This small molecule binds to this protein.
Small molecule (SMILES): CC(C)CCC[C@@H](C)[C@H]1CC[C@H]2[C@@H]3CC=C4C[C@@H](O)CC[C@]4(C)[C@H]3CC[C@]12C

Binding-site contacts:
Ligand atom C15 contacts residue GLY610 of chain 1.A at 3.7 Å.
Ligand atom C15 contacts residue ILE611 of chain 1.A at 4.4 Å (hydrophobic).
Ligand atom C15 contacts residue TRP297 of chain 1.A at 4.3 Å (hydrophobic).
Ligand atom C5 contacts residue LEU607 of chain 1.A at 4.2 Å (hydrophobic).
Ligand atom C22 contacts residue VAL381 of chain 1.A at 3.3 Å (hydrophobic).
Ligand atom C9 contacts residue LEU384 of chain 1.A at 4.5 Å (hydrophobic).
Ligand atom O1 contacts residue LEU607 of chain 1.A at 3.7 Å.
Ligand atom C3 contacts residue LEU607 of chain 1.A at 3.5 Å (hydrophobic).
Ligand atom C7 contacts residue LEU607 of chain 1.A at 4.0 Å (hydrophobic).
Ligand atom C23 contacts residue PHE614 of chain 1.A at 3.3 Å (hydrophobic).
Ligand atom C2 contacts residue LYS388 of chain 1.A at 2.4 Å.
Ligand atom C12 contacts residue PHE385 of chain 1.A at 4.0 Å (hydrophobic).
Ligand atom C26 contacts residue ILE378 of chain 1.A at 4.4 Å (hydrophobic).
Ligand atom C22 contacts residue PHE614 of chain 1.A at 4.4 Å (hydrophobic).
Ligand atom C4 contacts residue LYS388 of chain 1.A at 4.3 Å.
Ligand atom C11 contacts residue PHE385 of chain 1.A at 4.5 Å (hydrophobic).
Ligand atom C1 contacts residue LYS388 of chain 1.A at 2.7 Å.
Ligand atom C26 contacts residue LEU377 of chain 1.A at 3.5 Å (hydrophobic).
Ligand atom O1 contacts residue LYS388 of chain 1.A at 3.5 Å (salt-bridge).
Ligand atom C6 contacts residue ILE611 of chain 1.A at 3.8 Å (hydrophobic).
Ligand atom C7 contacts residue ILE611 of chain 1.A at 4.0 Å (hydrophobic).
Ligand atom C21 contacts residue VAL381 of chain 1.A at 4.2 Å (hydrophobic).
Ligand atom C20 contacts residue VAL381 of chain 1.A at 4.0 Å (hydrophobic).
Ligand atom C16 contacts residue VAL381 of chain 1.A at 4.0 Å (hydrophobic).
Ligand atom C6 contacts residue LEU607 of chain 1.A at 4.1 Å (hydrophobic).
Ligand atom C17 contacts residue VAL381 of chain 1.A at 3.7 Å (hydrophobic).
Ligand atom C24 contacts residue PHE614 of chain 1.A at 3.6 Å (hydrophobic).
Ligand atom C10 contacts residue LYS388 of chain 1.A at 4.1 Å.
Ligand atom C3 contacts residue LYS388 of chain 1.A at 3.0 Å.
Ligand atom C16 contacts residue TRP297 of chain 1.A at 4.0 Å (hydrophobic).
Ligand atom C16 contacts residue GLY610 of chain 1.A at 4.2 Å.
Ligand atom C7 contacts residue LEU384 of chain 1.A at 4.3 Å (hydrophobic).
Ligand atom C4 contacts residue LEU607 of chain 1.A at 3.8 Å (hydrophobic).

Sequence of chain 1.A:
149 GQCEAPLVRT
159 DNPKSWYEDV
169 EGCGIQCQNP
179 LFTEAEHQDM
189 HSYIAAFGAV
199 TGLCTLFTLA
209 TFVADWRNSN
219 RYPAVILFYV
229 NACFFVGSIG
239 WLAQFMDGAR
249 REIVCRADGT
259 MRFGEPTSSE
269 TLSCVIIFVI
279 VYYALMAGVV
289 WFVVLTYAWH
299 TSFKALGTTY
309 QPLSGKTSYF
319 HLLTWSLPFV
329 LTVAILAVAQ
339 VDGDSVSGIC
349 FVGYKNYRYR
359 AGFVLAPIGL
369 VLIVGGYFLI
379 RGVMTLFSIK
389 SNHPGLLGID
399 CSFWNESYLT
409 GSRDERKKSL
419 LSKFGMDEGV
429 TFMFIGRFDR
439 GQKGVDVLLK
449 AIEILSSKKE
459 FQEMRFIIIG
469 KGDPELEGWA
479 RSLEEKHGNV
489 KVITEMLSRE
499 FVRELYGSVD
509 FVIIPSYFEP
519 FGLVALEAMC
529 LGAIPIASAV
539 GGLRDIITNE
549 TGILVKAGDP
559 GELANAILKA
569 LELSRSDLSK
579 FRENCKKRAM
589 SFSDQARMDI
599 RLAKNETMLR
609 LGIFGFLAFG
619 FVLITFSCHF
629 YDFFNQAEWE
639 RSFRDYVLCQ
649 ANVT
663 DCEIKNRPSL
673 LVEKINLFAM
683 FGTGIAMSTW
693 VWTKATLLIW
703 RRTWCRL